Binding-site contacts:
Ligand atom CAU contacts residue GLU21 of chain 1.C at 3.4 Å.
Ligand atom CAE contacts residue TYR113 of chain 1.C at 3.2 Å (hydrophobic).
Ligand atom CAA contacts residue MET116 of chain 1.C at 3.5 Å (hydrophobic).
Ligand atom CAA contacts residue LEU123 of chain 1.C at 3.7 Å (hydrophobic).
Ligand atom CAT contacts residue GLU21 of chain 1.C at 3.4 Å.
Ligand atom CAC contacts residue MET116 of chain 1.C at 3.9 Å (hydrophobic).
Ligand atom CL1 contacts residue VAL56 of chain 1.C at 4.0 Å.
Ligand atom CAF contacts residue TYR113 of chain 1.C at 3.5 Å (hydrophobic).
Ligand atom CL1 contacts residue SER17 of chain 1.C at 4.0 Å.
Ligand atom CAE contacts residue MET116 of chain 1.C at 4.1 Å (hydrophobic).
Ligand atom CAX contacts residue TRP24 of chain 1.C at 3.6 Å (hydrophobic).
Ligand atom CAB contacts residue MET116 of chain 1.C at 3.3 Å (hydrophobic).
Ligand atom CAA contacts residue TYR113 of chain 1.C at 4.0 Å (hydrophobic).
Ligand atom CAT contacts residue ILE342 of chain 1.C at 3.8 Å (hydrophobic).
Ligand atom NAV contacts residue GLU21 of chain 1.C at 2.6 Å (salt-bridge).
Ligand atom CAS contacts residue SER17 of chain 1.C at 3.4 Å.
Ligand atom CAN contacts residue TRP24 of chain 1.C at 4.0 Å (hydrophobic).
Ligand atom CAI contacts residue TYR113 of chain 1.C at 3.1 Å (hydrophobic).
Ligand atom CAK contacts residue TYR113 of chain 1.C at 3.9 Å (hydrophobic).
Ligand atom CAS contacts residue ILE342 of chain 1.C at 3.7 Å (hydrophobic).
Ligand atom CAB contacts residue TYR113 of chain 1.C at 3.4 Å (hydrophobic).
Ligand atom CL1 contacts residue GLY52 of chain 1.C at 3.1 Å.
Ligand atom CAC contacts residue TRP24 of chain 1.C at 4.1 Å (hydrophobic).
Ligand atom CAD contacts residue LEU20 of chain 1.C at 3.7 Å (hydrophobic).
Ligand atom CAG contacts residue LEU20 of chain 1.C at 3.5 Å (hydrophobic).
Ligand atom CL1 contacts residue TYR113 of chain 1.C at 3.0 Å.
Ligand atom CL1 contacts residue LEU20 of chain 1.C at 3.5 Å.
Ligand atom CAT contacts residue SER17 of chain 1.C at 3.9 Å.
Ligand atom CAG contacts residue TRP24 of chain 1.C at 3.7 Å (hydrophobic).
Ligand atom CAW contacts residue GLU21 of chain 1.C at 3.5 Å.
Ligand atom CAC contacts residue TYR113 of chain 1.C at 4.0 Å (hydrophobic).
Ligand atom CAG contacts residue TYR113 of chain 1.C at 4.2 Å (hydrophobic).
Ligand atom CAJ contacts residue TYR113 of chain 1.C at 2.7 Å (hydrophobic).
Ligand atom CAL contacts residue TYR113 of chain 1.C at 3.9 Å (hydrophobic).
Ligand atom CAJ contacts residue LEU20 of chain 1.C at 3.9 Å (hydrophobic).
Ligand atom CAX contacts residue GLU21 of chain 1.C at 3.6 Å.
Ligand atom CAA contacts residue PHE117 of chain 1.C at 3.9 Å (hydrophobic).
Ligand atom CAD contacts residue TRP24 of chain 1.C at 3.8 Å (hydrophobic).
Ligand atom CL1 contacts residue GLY16 of chain 1.C at 4.0 Å.
Ligand atom CAI contacts residue LEU20 of chain 1.C at 3.8 Å (hydrophobic).

Sequence of chain 1.C:
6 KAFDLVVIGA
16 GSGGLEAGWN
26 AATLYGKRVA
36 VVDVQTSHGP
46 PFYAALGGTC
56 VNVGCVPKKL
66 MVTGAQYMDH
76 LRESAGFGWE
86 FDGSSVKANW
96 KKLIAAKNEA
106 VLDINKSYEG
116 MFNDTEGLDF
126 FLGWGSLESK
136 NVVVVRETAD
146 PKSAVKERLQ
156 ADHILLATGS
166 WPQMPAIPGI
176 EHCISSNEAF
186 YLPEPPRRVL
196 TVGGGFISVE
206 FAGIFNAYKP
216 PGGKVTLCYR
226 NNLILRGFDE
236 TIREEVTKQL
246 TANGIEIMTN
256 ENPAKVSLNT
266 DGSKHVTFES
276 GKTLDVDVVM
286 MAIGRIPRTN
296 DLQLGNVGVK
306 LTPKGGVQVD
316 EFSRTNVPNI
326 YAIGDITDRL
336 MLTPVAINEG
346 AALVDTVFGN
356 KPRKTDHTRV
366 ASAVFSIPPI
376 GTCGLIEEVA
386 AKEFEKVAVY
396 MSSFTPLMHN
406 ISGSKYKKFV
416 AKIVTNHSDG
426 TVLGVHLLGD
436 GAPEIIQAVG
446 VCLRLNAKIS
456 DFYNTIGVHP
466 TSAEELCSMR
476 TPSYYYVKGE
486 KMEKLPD

The small molecule below binds the protein below.
Small molecule (SMILES): CC1=Nc2ccc(Cl)cc2[C@H](c2ccc(C)cc2)N1CCCN(C)C